The small molecule below binds the protein below.
Small molecule (SMILES): O=C(O)[C@@H]1CCCN1

Binding-site contacts:
Ligand atom CB contacts residue ASP116 of chain 1.A at 3.6 Å.
Ligand atom CA contacts residue GLN97 of chain 1.A at 3.5 Å.
Ligand atom CA contacts residue O1 of chain 1.D at 3.4 Å.
Ligand atom N contacts residue O1 of chain 1.D at 3.3 Å (h-bond).
Ligand atom C contacts residue PHE119 of chain 1.A at 4.0 Å (hydrophobic).
Ligand atom CG contacts residue O1 of chain 1.C at 3.7 Å.
Ligand atom C contacts residue ARG246 of chain 1.A at 3.6 Å.
Ligand atom CD contacts residue O1 of chain 1.D at 2.9 Å.
Ligand atom CD contacts residue PHE119 of chain 1.A at 4.1 Å (hydrophobic).
Ligand atom O contacts residue PHE119 of chain 1.A at 4.0 Å.
Ligand atom O contacts residue ARG246 of chain 1.A at 2.8 Å (salt-bridge).
Ligand atom OXT contacts residue LEU173 of chain 1.A at 4.1 Å.
Ligand atom C contacts residue GLN97 of chain 1.A at 3.7 Å.
Ligand atom O contacts residue GLN97 of chain 1.A at 2.9 Å (h-bond).
Ligand atom OXT contacts residue PHE119 of chain 1.A at 3.5 Å.
Ligand atom CG contacts residue PHE119 of chain 1.A at 3.9 Å (hydrophobic).
Ligand atom CA contacts residue TRP120 of chain 1.A at 4.4 Å (hydrophobic).
Ligand atom CB contacts residue GLN97 of chain 1.A at 4.1 Å.
Ligand atom CB contacts residue PHE119 of chain 1.A at 4.1 Å (hydrophobic).
Ligand atom CB contacts residue TRP120 of chain 1.A at 4.1 Å (hydrophobic).
Ligand atom CG contacts residue HIS114 of chain 1.A at 3.4 Å.
Ligand atom C contacts residue THR172 of chain 1.A at 4.0 Å.
Ligand atom CD contacts residue HIS114 of chain 1.A at 3.8 Å.
Ligand atom CG contacts residue O1 of chain 1.D at 2.4 Å.
Ligand atom N contacts residue LEU173 of chain 1.A at 4.4 Å.
Ligand atom O contacts residue TRP120 of chain 1.A at 3.0 Å (h-bond).
Ligand atom CB contacts residue O1 of chain 1.D at 3.0 Å.
Ligand atom C contacts residue TRP120 of chain 1.A at 4.0 Å (hydrophobic).
Ligand atom OXT contacts residue THR172 of chain 1.A at 3.1 Å (h-bond).
Ligand atom N contacts residue THR172 of chain 1.A at 2.8 Å (h-bond).
Ligand atom OXT contacts residue ARG246 of chain 1.A at 3.0 Å (salt-bridge).
Ligand atom CG contacts residue ASP116 of chain 1.A at 3.1 Å.
Ligand atom CA contacts residue THR172 of chain 1.A at 3.9 Å.
Ligand atom CD contacts residue LEU177 of chain 1.A at 4.2 Å (hydrophobic).
Ligand atom CD contacts residue THR172 of chain 1.A at 3.3 Å.

Sequence of chain 1.A:
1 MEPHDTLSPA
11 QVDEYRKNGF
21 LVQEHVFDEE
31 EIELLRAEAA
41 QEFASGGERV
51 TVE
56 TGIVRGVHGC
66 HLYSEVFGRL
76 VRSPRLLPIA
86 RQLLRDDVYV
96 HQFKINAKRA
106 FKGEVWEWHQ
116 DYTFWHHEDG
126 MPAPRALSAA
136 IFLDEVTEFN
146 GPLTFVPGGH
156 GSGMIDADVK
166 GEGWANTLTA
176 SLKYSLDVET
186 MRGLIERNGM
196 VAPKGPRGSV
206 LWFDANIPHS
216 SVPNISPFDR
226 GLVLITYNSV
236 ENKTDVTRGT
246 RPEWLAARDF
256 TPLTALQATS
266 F